Binding-site contacts:
Ligand atom O7 contacts residue LYS315 of chain 1.A at 3.2 Å (salt-bridge).
Ligand atom C8 contacts residue PRO307 of chain 1.A at 4.2 Å (hydrophobic).
Ligand atom C8 contacts residue TYR252 of chain 1.A at 3.5 Å (hydrophobic).
Ligand atom O7 contacts residue TYR252 of chain 1.A at 3.7 Å.
Ligand atom C3 contacts residue ASN255 of chain 1.A at 3.8 Å.
Ligand atom C7 contacts residue TYR252 of chain 1.A at 3.8 Å (hydrophobic).
Ligand atom O7 contacts residue ASN255 of chain 1.A at 4.0 Å.
Ligand atom C8 contacts residue PHE305 of chain 1.A at 4.0 Å (hydrophobic).
Ligand atom N2 contacts residue ASN255 of chain 1.A at 3.0 Å (h-bond).
Ligand atom C7 contacts residue LYS315 of chain 1.A at 4.2 Å.
Ligand atom C4 contacts residue ASN255 of chain 1.A at 4.2 Å.
Ligand atom C1 contacts residue ASN255 of chain 1.A at 1.4 Å.
Ligand atom C7 contacts residue ASN255 of chain 1.A at 3.7 Å.
Ligand atom O5 contacts residue ASN255 of chain 1.A at 2.3 Å (h-bond).
Ligand atom C5 contacts residue ASN255 of chain 1.A at 3.6 Å.
Ligand atom C8 contacts residue LYS315 of chain 1.A at 4.2 Å.
Ligand atom C2 contacts residue ASN255 of chain 1.A at 2.5 Å.

Sequence of chain 1.A:
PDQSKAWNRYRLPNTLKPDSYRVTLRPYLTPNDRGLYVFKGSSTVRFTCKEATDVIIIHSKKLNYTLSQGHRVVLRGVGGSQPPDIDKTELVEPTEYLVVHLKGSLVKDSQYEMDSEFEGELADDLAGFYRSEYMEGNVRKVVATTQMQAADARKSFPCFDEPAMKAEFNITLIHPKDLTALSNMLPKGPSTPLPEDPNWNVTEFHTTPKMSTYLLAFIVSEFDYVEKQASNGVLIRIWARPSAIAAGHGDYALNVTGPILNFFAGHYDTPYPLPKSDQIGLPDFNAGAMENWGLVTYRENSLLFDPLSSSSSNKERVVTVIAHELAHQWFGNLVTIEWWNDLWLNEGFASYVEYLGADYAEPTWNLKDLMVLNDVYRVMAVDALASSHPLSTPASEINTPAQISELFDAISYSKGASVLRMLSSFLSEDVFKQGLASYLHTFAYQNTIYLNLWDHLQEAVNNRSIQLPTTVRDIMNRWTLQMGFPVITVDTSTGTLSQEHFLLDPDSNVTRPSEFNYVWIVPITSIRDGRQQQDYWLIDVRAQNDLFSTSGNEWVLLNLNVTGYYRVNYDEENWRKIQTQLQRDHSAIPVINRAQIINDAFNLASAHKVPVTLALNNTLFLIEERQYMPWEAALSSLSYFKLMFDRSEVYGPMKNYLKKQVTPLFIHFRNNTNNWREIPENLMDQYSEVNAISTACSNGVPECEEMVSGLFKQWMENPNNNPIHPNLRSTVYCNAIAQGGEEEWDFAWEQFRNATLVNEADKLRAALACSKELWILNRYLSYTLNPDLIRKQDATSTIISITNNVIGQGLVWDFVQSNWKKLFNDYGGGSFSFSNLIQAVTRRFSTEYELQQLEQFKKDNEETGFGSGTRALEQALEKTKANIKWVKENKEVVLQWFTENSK

A small-molecule ligand and the protein it binds are described below.
Small molecule (SMILES): CC(=O)N[C@@H]1[C@@H](O)[C@H](O)[C@@H](CO)O[C@H]1O